The protein below binds the small molecule below.
Small molecule (SMILES): CN(C)NC(=O)CCC(=O)O

Binding-site contacts:
Ligand atom N04 contacts residue NI1 of chain 1.H at 2.2 Å (h-bond).
Ligand atom N03 contacts residue GLU212 of chain 1.B at 4.1 Å.
Ligand atom N04 contacts residue GLU212 of chain 1.B at 3.0 Å (salt-bridge).
Ligand atom C06 contacts residue HIS210 of chain 1.B at 3.0 Å.
Ligand atom O11 contacts residue TYR199 of chain 1.B at 4.2 Å.
Ligand atom C08 contacts residue PHE207 of chain 1.B at 3.7 Å (hydrophobic).
Ligand atom O01 contacts residue PHE207 of chain 1.B at 3.9 Å.
Ligand atom C06 contacts residue GLU212 of chain 1.B at 3.1 Å.
Ligand atom N04 contacts residue HIS298 of chain 1.B at 4.2 Å.
Ligand atom O01 contacts residue NI1 of chain 1.H at 2.2 Å (h-bond).
Ligand atom O10 contacts residue TYR154 of chain 1.B at 2.6 Å (h-bond).
Ligand atom C09 contacts residue ASN220 of chain 1.B at 4.2 Å.
Ligand atom C08 contacts residue TRP230 of chain 1.B at 4.3 Å (hydrophobic).
Ligand atom O10 contacts residue LYS228 of chain 1.B at 3.9 Å.
Ligand atom O01 contacts residue TRP230 of chain 1.B at 4.2 Å.
Ligand atom C05 contacts residue NI1 of chain 1.H at 3.2 Å.
Ligand atom N03 contacts residue TYR199 of chain 1.B at 4.0 Å.
Ligand atom C07 contacts residue TYR199 of chain 1.B at 4.2 Å (hydrophobic).
Ligand atom O11 contacts residue TYR154 of chain 1.B at 3.3 Å (h-bond).
Ligand atom C08 contacts residue ASN220 of chain 1.B at 4.0 Å.
Ligand atom O11 contacts residue ASN220 of chain 1.B at 3.4 Å (h-bond).
Ligand atom N03 contacts residue NI1 of chain 1.H at 2.9 Å (h-bond).
Ligand atom C02 contacts residue HIS210 of chain 1.B at 4.1 Å.
Ligand atom N04 contacts residue HIS210 of chain 1.B at 3.6 Å.
Ligand atom C05 contacts residue SER218 of chain 1.B at 3.8 Å.
Ligand atom C09 contacts residue PHE207 of chain 1.B at 3.7 Å (hydrophobic).
Ligand atom O01 contacts residue GLU212 of chain 1.B at 4.2 Å.
Ligand atom C09 contacts residue LYS228 of chain 1.B at 3.4 Å.
Ligand atom C05 contacts residue SER310 of chain 1.B at 4.2 Å.
Ligand atom C09 contacts residue TYR154 of chain 1.B at 3.3 Å (hydrophobic).
Ligand atom C02 contacts residue NI1 of chain 1.H at 2.9 Å.
Ligand atom C06 contacts residue LYS263 of chain 1.B at 3.4 Å.
Ligand atom O01 contacts residue HIS210 of chain 1.B at 3.5 Å (h-bond).
Ligand atom N03 contacts residue HIS210 of chain 1.B at 4.2 Å.
Ligand atom C05 contacts residue GLU212 of chain 1.B at 2.7 Å.
Ligand atom O01 contacts residue HIS298 of chain 1.B at 3.4 Å (h-bond).
Ligand atom C06 contacts residue NI1 of chain 1.H at 2.6 Å.
Ligand atom O11 contacts residue LYS228 of chain 1.B at 2.5 Å (salt-bridge).
Ligand atom C07 contacts residue ASN220 of chain 1.B at 4.1 Å.
Ligand atom O10 contacts residue PHE207 of chain 1.B at 3.4 Å.

Sequence of chain 1.B:
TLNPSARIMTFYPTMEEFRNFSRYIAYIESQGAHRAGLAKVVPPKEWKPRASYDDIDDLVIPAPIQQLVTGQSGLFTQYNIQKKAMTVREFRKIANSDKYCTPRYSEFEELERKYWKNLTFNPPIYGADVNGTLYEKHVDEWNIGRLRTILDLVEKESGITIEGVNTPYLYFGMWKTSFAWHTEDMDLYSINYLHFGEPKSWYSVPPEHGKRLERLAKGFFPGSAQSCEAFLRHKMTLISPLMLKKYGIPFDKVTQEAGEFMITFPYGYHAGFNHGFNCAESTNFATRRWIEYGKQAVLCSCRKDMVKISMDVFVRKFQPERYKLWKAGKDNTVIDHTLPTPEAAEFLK